Sequence of chain 1.A:
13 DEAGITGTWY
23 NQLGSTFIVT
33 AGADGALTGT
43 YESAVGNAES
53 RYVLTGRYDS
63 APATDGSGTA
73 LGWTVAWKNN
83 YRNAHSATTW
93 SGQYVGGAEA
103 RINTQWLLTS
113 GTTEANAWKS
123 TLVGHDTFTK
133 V

Binding-site contacts:
Ligand atom C3 contacts residue TRP108 of chain 1.A at 3.5 Å (hydrophobic).
Ligand atom C1 contacts residue ASP128 of chain 1.A at 3.7 Å.
Ligand atom S1 contacts residue THR90 of chain 1.A at 3.4 Å (h-bond).
Ligand atom O2 contacts residue ASN49 of chain 1.A at 2.9 Å (h-bond).
Ligand atom N2 contacts residue VAL47 of chain 1.A at 3.5 Å.
Ligand atom O1 contacts residue TYR43 of chain 1.A at 2.7 Å (h-bond).
Ligand atom N3 contacts residue SER88 of chain 1.A at 2.9 Å (h-bond).
Ligand atom S1 contacts residue TRP79 of chain 1.A at 3.6 Å.
Ligand atom C2 contacts residue ASP128 of chain 1.A at 3.7 Å.
Ligand atom N7 contacts residue LYS121 of chain 3.A at 2.7 Å (salt-bridge).
Ligand atom C11 contacts residue SER88 of chain 1.A at 3.5 Å.
Ligand atom C26 contacts residue LYS121 of chain 1.A at 3.5 Å.
Ligand atom C24 contacts residue S311 of chain 3.B at 3.3 Å.
Ligand atom C6 contacts residue SER45 of chain 1.A at 3.5 Å.
Ligand atom N1 contacts residue TYR43 of chain 1.A at 3.8 Å.
Ligand atom O2 contacts residue GLY48 of chain 1.A at 3.6 Å.
Ligand atom C2 contacts residue TRP108 of chain 1.A at 3.7 Å (hydrophobic).
Ligand atom C25 contacts residue LYS121 of chain 1.A at 3.4 Å.
Ligand atom N3 contacts residue ALA86 of chain 1.A at 3.7 Å.
Ligand atom C1 contacts residue LEU25 of chain 1.A at 3.5 Å (hydrophobic).
Ligand atom C7 contacts residue TRP79 of chain 1.A at 3.7 Å (hydrophobic).
Ligand atom C4 contacts residue VAL47 of chain 1.A at 3.8 Å (hydrophobic).
Ligand atom N9 contacts residue S311 of chain 3.B at 3.7 Å.
Ligand atom N8 contacts residue S311 of chain 3.B at 3.3 Å.
Ligand atom C9 contacts residue ASN49 of chain 1.A at 3.6 Å.
Ligand atom N7 contacts residue S311 of chain 3.B at 3.3 Å.
Ligand atom N2 contacts residue SER45 of chain 1.A at 3.0 Å (h-bond).
Ligand atom N8 contacts residue LYS121 of chain 3.A at 3.3 Å (salt-bridge).
Ligand atom N1 contacts residue ASP128 of chain 1.A at 2.7 Å (salt-bridge).
Ligand atom C21 contacts residue LEU124 of chain 1.A at 3.6 Å (hydrophobic).
Ligand atom C1 contacts residue TYR43 of chain 1.A at 3.7 Å (hydrophobic).
Ligand atom C4 contacts residue TRP120 of chain 3.A at 3.6 Å (hydrophobic).
Ligand atom C6 contacts residue VAL47 of chain 1.A at 3.7 Å (hydrophobic).
Ligand atom S1 contacts residue TRP92 of chain 1.A at 3.7 Å.
Ligand atom N1 contacts residue LEU25 of chain 1.A at 3.7 Å.
Ligand atom C10 contacts residue ASN49 of chain 1.A at 3.7 Å.
Ligand atom O1 contacts residue ASN23 of chain 1.A at 3.1 Å (h-bond).
Ligand atom O1 contacts residue SER27 of chain 1.A at 2.7 Å (h-bond).
Ligand atom C5 contacts residue TRP120 of chain 3.A at 3.7 Å (hydrophobic).
Ligand atom C9 contacts residue TRP79 of chain 1.A at 3.5 Å (hydrophobic).

A protein and the small-molecule ligand that binds it are described below.
Small molecule (SMILES): N=[N+]=N[Cu]12([O])<-n3ccccc3CCN->1(CCCNC(=O)CCCC[C@@H]1SC[C@@H]3NC(=O)N[C@@H]31)CCc1ccccn->21

Sequence of chain 3.A:
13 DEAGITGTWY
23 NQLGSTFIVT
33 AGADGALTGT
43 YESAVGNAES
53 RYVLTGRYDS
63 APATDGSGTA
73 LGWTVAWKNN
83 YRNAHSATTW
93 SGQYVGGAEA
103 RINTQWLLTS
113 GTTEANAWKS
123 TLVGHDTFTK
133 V